Binding-site contacts:
Ligand atom C8 contacts residue GLN131 of chain 1.G at 3.8 Å.
Ligand atom C1 contacts residue ASN153 of chain 1.G at 1.4 Å.
Ligand atom O3 contacts residue TYR119 of chain 1.F at 3.9 Å.
Ligand atom C4 contacts residue TYR119 of chain 1.F at 4.2 Å (hydrophobic).
Ligand atom C1 contacts residue ASP106 of chain 1.F at 3.8 Å.
Ligand atom C7 contacts residue GLN131 of chain 1.G at 4.1 Å.
Ligand atom C3 contacts residue ASP106 of chain 1.F at 3.6 Å.
Ligand atom O5 contacts residue TYR119 of chain 1.F at 3.4 Å (h-bond).
Ligand atom C8 contacts residue PHE152 of chain 1.G at 4.0 Å (hydrophobic).
Ligand atom O5 contacts residue ASN153 of chain 1.G at 2.3 Å (h-bond).
Ligand atom C8 contacts residue ASP106 of chain 1.F at 4.0 Å.
Ligand atom C2 contacts residue ASN153 of chain 1.G at 2.5 Å.
Ligand atom O6 contacts residue ARG162 of chain 1.G at 3.6 Å (salt-bridge).
Ligand atom C4 contacts residue ASN153 of chain 1.G at 4.2 Å.
Ligand atom O7 contacts residue ASN153 of chain 1.G at 3.8 Å.
Ligand atom C5 contacts residue ASN153 of chain 1.G at 3.6 Å.
Ligand atom C7 contacts residue ASN153 of chain 1.G at 3.6 Å.
Ligand atom C2 contacts residue TYR119 of chain 1.F at 4.0 Å (hydrophobic).
Ligand atom O4 contacts residue TYR119 of chain 1.F at 3.1 Å (h-bond).
Ligand atom C7 contacts residue ASP106 of chain 1.F at 4.3 Å.
Ligand atom O7 contacts residue THR129 of chain 1.G at 4.2 Å.
Ligand atom N2 contacts residue ASN153 of chain 1.G at 3.0 Å (h-bond).
Ligand atom C4 contacts residue ASP106 of chain 1.F at 4.5 Å.
Ligand atom C2 contacts residue ASP106 of chain 1.F at 3.9 Å.
Ligand atom C3 contacts residue TYR119 of chain 1.F at 4.0 Å (hydrophobic).
Ligand atom C1 contacts residue TYR119 of chain 1.F at 3.7 Å (hydrophobic).
Ligand atom C5 contacts residue ASP106 of chain 1.F at 4.3 Å.
Ligand atom C3 contacts residue ASN153 of chain 1.G at 3.8 Å.
Ligand atom O3 contacts residue ASP106 of chain 1.F at 4.5 Å.
Ligand atom C6 contacts residue ASP106 of chain 1.F at 4.2 Å.
Ligand atom O2 contacts residue TYR119 of chain 1.F at 3.1 Å (h-bond).
Ligand atom N2 contacts residue ASP106 of chain 1.F at 3.6 Å.
Ligand atom O7 contacts residue GLN131 of chain 1.G at 3.8 Å.
Ligand atom C8 contacts residue SER151 of chain 1.G at 3.7 Å.
Ligand atom O6 contacts residue ASN153 of chain 1.G at 4.4 Å.

This protein binds this small molecule.
Small molecule (SMILES): CC(=O)N[C@H]1[C@H](O[C@H]2[C@H](O)[C@@H](NC(C)=O)CO[C@@H]2CO)O[C@H](CO)[C@@H](O[C@@H]2O[C@H](CO)[C@@H](O)[C@H](O)[C@@H]2O)[C@@H]1O

Sequence of chain 1.F:
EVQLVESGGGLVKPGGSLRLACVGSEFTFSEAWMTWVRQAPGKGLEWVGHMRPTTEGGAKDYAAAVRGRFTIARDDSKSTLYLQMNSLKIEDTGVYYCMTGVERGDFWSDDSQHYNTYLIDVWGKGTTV

Sequence of chain 1.G:
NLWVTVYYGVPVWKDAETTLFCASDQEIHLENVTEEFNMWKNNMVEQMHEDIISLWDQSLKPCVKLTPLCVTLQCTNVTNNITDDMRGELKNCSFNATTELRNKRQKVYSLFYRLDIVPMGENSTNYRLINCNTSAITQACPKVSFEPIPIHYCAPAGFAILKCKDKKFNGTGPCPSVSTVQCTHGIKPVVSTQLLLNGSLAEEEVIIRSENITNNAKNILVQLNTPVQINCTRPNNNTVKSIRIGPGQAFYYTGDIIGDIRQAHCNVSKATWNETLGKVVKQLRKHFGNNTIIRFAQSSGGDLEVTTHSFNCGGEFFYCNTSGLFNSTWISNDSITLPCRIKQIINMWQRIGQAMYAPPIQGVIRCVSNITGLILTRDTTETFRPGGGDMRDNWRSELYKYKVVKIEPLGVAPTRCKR